Binding-site contacts:
Ligand atom O7 contacts residue ASN1156 of chain 1.B at 2.9 Å (h-bond).
Ligand atom N2 contacts residue ASN1156 of chain 1.B at 3.0 Å (h-bond).
Ligand atom C5 contacts residue ASN1156 of chain 1.B at 3.7 Å.
Ligand atom C7 contacts residue ASN1156 of chain 1.B at 3.1 Å.
Ligand atom C8 contacts residue ASN1156 of chain 1.B at 4.4 Å.
Ligand atom C3 contacts residue ASN1156 of chain 1.B at 3.8 Å.
Ligand atom C2 contacts residue ASN1156 of chain 1.B at 2.5 Å.
Ligand atom O5 contacts residue ASN1156 of chain 1.B at 2.3 Å (h-bond).
Ligand atom C1 contacts residue ASN1156 of chain 1.B at 1.4 Å.
Ligand atom C4 contacts residue ASN1156 of chain 1.B at 4.2 Å.

Sequence of chain 1.B:
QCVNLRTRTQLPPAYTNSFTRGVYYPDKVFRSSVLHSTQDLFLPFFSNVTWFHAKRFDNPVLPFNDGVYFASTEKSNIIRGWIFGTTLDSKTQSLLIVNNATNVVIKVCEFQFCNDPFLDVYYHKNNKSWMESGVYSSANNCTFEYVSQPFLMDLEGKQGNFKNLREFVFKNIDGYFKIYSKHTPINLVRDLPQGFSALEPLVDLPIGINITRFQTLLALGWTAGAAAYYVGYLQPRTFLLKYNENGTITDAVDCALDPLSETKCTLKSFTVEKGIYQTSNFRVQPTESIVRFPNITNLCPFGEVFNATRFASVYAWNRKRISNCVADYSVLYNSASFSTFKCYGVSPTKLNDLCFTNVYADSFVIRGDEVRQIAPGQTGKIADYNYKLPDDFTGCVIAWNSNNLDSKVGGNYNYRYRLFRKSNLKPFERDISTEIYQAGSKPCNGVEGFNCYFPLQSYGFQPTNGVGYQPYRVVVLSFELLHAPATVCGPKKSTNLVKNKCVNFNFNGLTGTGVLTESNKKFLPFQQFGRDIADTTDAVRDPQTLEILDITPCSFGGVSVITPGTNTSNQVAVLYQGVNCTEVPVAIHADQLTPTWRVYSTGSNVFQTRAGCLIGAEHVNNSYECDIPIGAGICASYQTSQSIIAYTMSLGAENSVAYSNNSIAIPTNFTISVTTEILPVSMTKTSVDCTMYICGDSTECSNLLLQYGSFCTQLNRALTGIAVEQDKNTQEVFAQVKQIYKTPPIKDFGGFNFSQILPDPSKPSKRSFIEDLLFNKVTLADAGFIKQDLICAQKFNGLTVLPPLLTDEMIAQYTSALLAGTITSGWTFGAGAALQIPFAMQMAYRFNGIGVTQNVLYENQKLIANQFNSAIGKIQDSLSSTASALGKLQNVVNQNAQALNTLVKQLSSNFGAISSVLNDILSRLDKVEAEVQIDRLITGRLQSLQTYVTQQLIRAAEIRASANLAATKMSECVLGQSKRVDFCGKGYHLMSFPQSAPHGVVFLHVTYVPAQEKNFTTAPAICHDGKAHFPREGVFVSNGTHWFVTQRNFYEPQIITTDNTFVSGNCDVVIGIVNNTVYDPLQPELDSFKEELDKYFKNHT

A protein and the small-molecule ligand that binds it are described below.
Small molecule (SMILES): CC(=O)N[C@@H]1[C@@H](O)[C@H](O)[C@@H](CO)O[C@H]1O